Binding-site contacts:
Ligand atom O3D contacts residue TRP166 of chain 1.B at 2.9 Å (h-bond).
Ligand atom N3 contacts residue TYR161 of chain 1.B at 3.4 Å.
Ligand atom F2'' contacts residue FAD1 of chain 1.F at 2.2 Å.
Ligand atom F2'' contacts residue ALA64 of chain 1.B at 3.4 Å.
Ligand atom O3A contacts residue TYR366 of chain 1.B at 3.6 Å (h-bond).
Ligand atom O1A contacts residue ARG180 of chain 1.B at 3.1 Å (salt-bridge).
Ligand atom O5D contacts residue LEU181 of chain 1.B at 3.2 Å.
Ligand atom C6 contacts residue TYR161 of chain 1.B at 3.5 Å (hydrophobic).
Ligand atom N1 contacts residue TYR161 of chain 1.B at 3.5 Å.
Ligand atom N3 contacts residue PHE157 of chain 1.B at 3.3 Å (h-bond).
Ligand atom O2B contacts residue TYR328 of chain 1.B at 3.5 Å.
Ligand atom O2B contacts residue ARG180 of chain 1.B at 3.2 Å (salt-bridge).
Ligand atom O4' contacts residue LEU66 of chain 1.B at 3.2 Å.
Ligand atom O2B contacts residue TYR366 of chain 1.B at 2.3 Å (h-bond).
Ligand atom O4' contacts residue FAD1 of chain 1.F at 3.3 Å (h-bond).
Ligand atom O4 contacts residue ASN284 of chain 1.B at 3.2 Å (h-bond).
Ligand atom O2D contacts residue THR162 of chain 1.B at 3.6 Å (h-bond).
Ligand atom O2 contacts residue VAL158 of chain 1.B at 3.1 Å.
Ligand atom O2A contacts residue TYR191 of chain 1.B at 2.8 Å (h-bond).
Ligand atom O1B contacts residue TYR328 of chain 1.B at 3.0 Å (h-bond).
Ligand atom O4 contacts residue ASN282 of chain 1.B at 3.4 Å (h-bond).
Ligand atom C4D contacts residue ASN177 of chain 1.B at 3.3 Å.
Ligand atom C3' contacts residue FAD1 of chain 1.F at 3.2 Å.
Ligand atom C5D contacts residue ASN177 of chain 1.B at 3.4 Å.
Ligand atom C2 contacts residue TYR161 of chain 1.B at 3.4 Å (hydrophobic).
Ligand atom O4 contacts residue PHE102 of chain 1.B at 3.2 Å.
Ligand atom O6' contacts residue VAL91 of chain 1.B at 3.4 Å.
Ligand atom O6' contacts residue HIS89 of chain 1.B at 2.8 Å (h-bond).
Ligand atom O1B contacts residue ARG292 of chain 1.B at 3.0 Å (salt-bridge).
Ligand atom O5' contacts residue ARG292 of chain 1.B at 2.4 Å (salt-bridge).
Ligand atom C2' contacts residue FAD1 of chain 1.F at 3.2 Å.
Ligand atom C5' contacts residue ARG292 of chain 1.B at 3.4 Å.
Ligand atom F2' contacts residue FAD1 of chain 1.F at 3.2 Å.
Ligand atom PB contacts residue TYR366 of chain 1.B at 3.4 Å.
Ligand atom C1' contacts residue ARG292 of chain 1.B at 3.4 Å.
Ligand atom O2D contacts residue TRP166 of chain 1.B at 3.2 Å (h-bond).
Ligand atom F3'' contacts residue FAD1 of chain 1.F at 2.7 Å.
Ligand atom F3'' contacts residue PHE192 of chain 1.B at 3.3 Å.
Ligand atom C6' contacts residue ARG292 of chain 1.B at 3.4 Å.
Ligand atom O2 contacts residue THR162 of chain 1.B at 3.3 Å (h-bond).

This small molecule binds to this protein.
Small molecule (SMILES): O=c1ccn([C@@H]2O[C@H](COP(=O)(O)OP(=O)(O)O[C@H]3O[C@H](CO)[C@H](O)C(F)(F)C3(F)F)[C@@H](O)[C@H]2O)c(=O)[nH]1

Sequence of chain 1.B:
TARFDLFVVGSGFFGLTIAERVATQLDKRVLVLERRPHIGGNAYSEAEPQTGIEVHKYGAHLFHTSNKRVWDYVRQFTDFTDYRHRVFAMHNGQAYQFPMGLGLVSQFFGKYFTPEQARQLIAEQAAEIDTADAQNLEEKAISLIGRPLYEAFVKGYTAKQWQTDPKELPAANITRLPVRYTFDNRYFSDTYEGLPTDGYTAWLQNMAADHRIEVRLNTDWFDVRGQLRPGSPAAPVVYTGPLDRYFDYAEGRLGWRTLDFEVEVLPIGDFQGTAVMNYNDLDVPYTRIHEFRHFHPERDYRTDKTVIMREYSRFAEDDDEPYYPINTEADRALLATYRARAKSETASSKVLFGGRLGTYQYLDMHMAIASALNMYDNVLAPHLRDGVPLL